Binding-site contacts:
Ligand atom C7 contacts residue THR156 of chain 16.E at 3.9 Å.
Ligand atom C1 contacts residue ASN154 of chain 16.E at 3.4 Å.
Ligand atom O5 contacts residue ASN154 of chain 16.E at 4.0 Å.
Ligand atom C6 contacts residue MET151 of chain 16.E at 4.5 Å (hydrophobic).
Ligand atom C2 contacts residue ASN154 of chain 16.E at 3.5 Å.
Ligand atom O6 contacts residue MET151 of chain 16.E at 3.4 Å.
Ligand atom C8 contacts residue THR156 of chain 16.E at 4.0 Å.
Ligand atom O7 contacts residue ASN154 of chain 16.E at 2.6 Å (h-bond).
Ligand atom C8 contacts residue ASN154 of chain 16.E at 3.6 Å.
Ligand atom C7 contacts residue ASN154 of chain 16.E at 3.3 Å.
Ligand atom N2 contacts residue THR156 of chain 16.E at 3.6 Å (h-bond).
Ligand atom C1 contacts residue THR156 of chain 16.E at 3.6 Å.
Ligand atom N2 contacts residue ASN154 of chain 16.E at 3.8 Å.
Ligand atom C2 contacts residue THR156 of chain 16.E at 4.2 Å.

Sequence of chain 16.E:
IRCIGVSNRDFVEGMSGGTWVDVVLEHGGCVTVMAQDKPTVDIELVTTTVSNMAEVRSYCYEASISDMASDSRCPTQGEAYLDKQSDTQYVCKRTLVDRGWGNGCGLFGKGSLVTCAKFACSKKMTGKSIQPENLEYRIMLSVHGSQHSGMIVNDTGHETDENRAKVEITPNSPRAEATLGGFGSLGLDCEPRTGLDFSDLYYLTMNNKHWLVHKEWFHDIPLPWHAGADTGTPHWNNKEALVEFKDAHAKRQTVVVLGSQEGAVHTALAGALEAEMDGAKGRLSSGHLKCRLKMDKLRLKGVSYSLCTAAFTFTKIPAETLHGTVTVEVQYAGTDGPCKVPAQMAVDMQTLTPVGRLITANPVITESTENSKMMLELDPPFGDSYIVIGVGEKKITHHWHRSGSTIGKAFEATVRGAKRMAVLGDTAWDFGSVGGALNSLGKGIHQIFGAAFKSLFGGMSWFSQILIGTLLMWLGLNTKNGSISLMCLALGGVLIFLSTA

The protein below binds the small molecule below.
Small molecule (SMILES): CC(=O)N[C@H]1[C@H](O[C@H]2[C@H](O)[C@@H](NC(C)=O)CO[C@@H]2CO)O[C@H](CO)[C@@H](O)[C@@H]1O